Binding-site contacts:
Ligand atom C6 contacts residue MET144 of chain 1.A at 3.2 Å (hydrophobic).
Ligand atom C4 contacts residue MET144 of chain 1.A at 4.0 Å (hydrophobic).
Ligand atom C3 contacts residue THR148 of chain 1.A at 4.2 Å.
Ligand atom O5 contacts residue ASN146 of chain 1.A at 2.5 Å (h-bond).
Ligand atom C4 contacts residue ASN146 of chain 1.A at 4.3 Å.
Ligand atom C7 contacts residue ASN146 of chain 1.A at 3.6 Å.
Ligand atom C1 contacts residue ASN146 of chain 1.A at 1.5 Å.
Ligand atom C5 contacts residue MET144 of chain 1.A at 4.4 Å (hydrophobic).
Ligand atom N2 contacts residue ASN146 of chain 1.A at 2.9 Å (h-bond).
Ligand atom C8 contacts residue THR148 of chain 1.A at 4.2 Å.
Ligand atom C3 contacts residue ASN146 of chain 1.A at 3.9 Å.
Ligand atom C7 contacts residue THR148 of chain 1.A at 4.2 Å.
Ligand atom C1 contacts residue THR148 of chain 1.A at 3.4 Å.
Ligand atom N2 contacts residue THR148 of chain 1.A at 3.1 Å (h-bond).
Ligand atom C2 contacts residue ASN146 of chain 1.A at 2.5 Å.
Ligand atom C5 contacts residue ASN146 of chain 1.A at 3.8 Å.
Ligand atom O4 contacts residue MET144 of chain 1.A at 3.5 Å.
Ligand atom O7 contacts residue ASN146 of chain 1.A at 3.9 Å.
Ligand atom C6 contacts residue VAL145 of chain 1.A at 4.4 Å (hydrophobic).
Ligand atom C8 contacts residue GLU147 of chain 1.A at 4.0 Å.
Ligand atom C2 contacts residue THR148 of chain 1.A at 3.8 Å.

This protein binds this small molecule.
Small molecule (SMILES): CC(=O)N[C@H]1[C@H](O[C@H]2[C@H](O)[C@@H](NC(C)=O)CO[C@@H]2CO[C@@H]2O[C@@H](C)[C@@H](O)[C@@H](O)[C@@H]2O)O[C@H](CO)[C@@H](O)[C@@H]1O

Sequence of chain 1.A:
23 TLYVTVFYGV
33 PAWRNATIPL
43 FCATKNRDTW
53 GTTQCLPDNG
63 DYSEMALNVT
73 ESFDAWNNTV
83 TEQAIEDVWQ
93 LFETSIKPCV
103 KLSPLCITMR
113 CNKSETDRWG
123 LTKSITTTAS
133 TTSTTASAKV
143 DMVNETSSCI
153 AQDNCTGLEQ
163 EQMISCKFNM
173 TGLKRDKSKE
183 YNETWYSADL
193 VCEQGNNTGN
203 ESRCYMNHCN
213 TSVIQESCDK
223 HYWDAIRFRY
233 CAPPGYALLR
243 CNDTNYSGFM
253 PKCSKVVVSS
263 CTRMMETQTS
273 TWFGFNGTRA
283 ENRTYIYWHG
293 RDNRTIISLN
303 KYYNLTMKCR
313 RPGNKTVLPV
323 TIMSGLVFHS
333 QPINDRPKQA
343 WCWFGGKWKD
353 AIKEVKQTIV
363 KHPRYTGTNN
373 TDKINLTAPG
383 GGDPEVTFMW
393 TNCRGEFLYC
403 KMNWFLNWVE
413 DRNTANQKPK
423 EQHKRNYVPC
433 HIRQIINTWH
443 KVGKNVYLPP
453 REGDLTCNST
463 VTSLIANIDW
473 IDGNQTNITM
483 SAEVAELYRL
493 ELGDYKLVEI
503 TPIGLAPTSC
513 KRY